Binding-site contacts:
Ligand atom O6 contacts residue SER75 of chain 1.A at 3.4 Å (h-bond).
Ligand atom C4 contacts residue ASN81 of chain 1.E at 4.0 Å.
Ligand atom N2 contacts residue ASN81 of chain 1.E at 3.2 Å (h-bond).
Ligand atom C2 contacts residue ASN81 of chain 1.E at 2.5 Å.
Ligand atom C5 contacts residue ASN81 of chain 1.E at 3.5 Å.
Ligand atom O5 contacts residue ASN81 of chain 1.E at 2.6 Å (h-bond).
Ligand atom C7 contacts residue ASN81 of chain 1.E at 3.1 Å.
Ligand atom C6 contacts residue ASN81 of chain 1.E at 2.8 Å.
Ligand atom O7 contacts residue THR82 of chain 1.E at 4.5 Å.
Ligand atom C1 contacts residue ASN81 of chain 1.E at 1.5 Å.
Ligand atom O6 contacts residue ASN81 of chain 1.E at 3.7 Å.
Ligand atom C3 contacts residue ASN81 of chain 1.E at 3.8 Å.
Ligand atom O6 contacts residue THR74 of chain 1.A at 4.1 Å.
Ligand atom O7 contacts residue ASN81 of chain 1.E at 2.3 Å (h-bond).

Sequence of chain 1.A:
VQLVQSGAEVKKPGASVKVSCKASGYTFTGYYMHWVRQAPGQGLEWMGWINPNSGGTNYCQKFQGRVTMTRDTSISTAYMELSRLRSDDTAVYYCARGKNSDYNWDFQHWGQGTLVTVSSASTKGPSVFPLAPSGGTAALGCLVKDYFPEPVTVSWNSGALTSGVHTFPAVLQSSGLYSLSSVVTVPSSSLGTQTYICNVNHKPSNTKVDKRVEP

A protein and the small-molecule ligand that binds it are described below.
Small molecule (SMILES): CC(=O)N[C@@H]1[C@@H](O)[C@H](O)[C@@H](CO)O[C@H]1O

Sequence of chain 1.E:
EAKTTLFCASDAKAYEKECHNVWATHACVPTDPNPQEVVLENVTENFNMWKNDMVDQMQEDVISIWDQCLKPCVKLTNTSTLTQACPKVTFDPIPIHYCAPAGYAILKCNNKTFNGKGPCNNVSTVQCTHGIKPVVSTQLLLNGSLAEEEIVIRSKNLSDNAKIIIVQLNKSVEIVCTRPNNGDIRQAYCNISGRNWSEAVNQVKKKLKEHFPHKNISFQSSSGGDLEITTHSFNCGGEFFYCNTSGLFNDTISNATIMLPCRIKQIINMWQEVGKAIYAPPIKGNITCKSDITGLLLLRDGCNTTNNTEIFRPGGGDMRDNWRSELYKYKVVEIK